Sequence of chain 1.D:
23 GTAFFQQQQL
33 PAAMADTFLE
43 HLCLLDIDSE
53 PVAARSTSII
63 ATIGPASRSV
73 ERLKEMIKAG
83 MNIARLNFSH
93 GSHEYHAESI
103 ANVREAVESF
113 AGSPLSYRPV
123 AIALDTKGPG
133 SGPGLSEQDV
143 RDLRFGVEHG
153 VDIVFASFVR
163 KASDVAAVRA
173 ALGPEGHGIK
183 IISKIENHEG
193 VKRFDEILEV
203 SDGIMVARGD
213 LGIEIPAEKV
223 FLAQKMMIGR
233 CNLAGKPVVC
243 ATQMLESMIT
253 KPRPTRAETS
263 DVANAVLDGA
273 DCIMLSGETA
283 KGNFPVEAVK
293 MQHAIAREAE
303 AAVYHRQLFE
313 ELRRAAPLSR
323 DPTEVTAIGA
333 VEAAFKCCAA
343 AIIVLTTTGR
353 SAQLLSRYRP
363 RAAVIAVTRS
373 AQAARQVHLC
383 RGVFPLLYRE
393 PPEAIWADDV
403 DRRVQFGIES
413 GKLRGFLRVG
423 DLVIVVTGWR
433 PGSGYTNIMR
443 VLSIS

Binding-site contacts:
Ligand atom O3 contacts residue ARG87 of chain 1.D at 3.8 Å.
Ligand atom C2 contacts residue THR244 of chain 1.D at 3.6 Å.
Ligand atom O1 contacts residue LYS186 of chain 1.D at 2.8 Å (salt-bridge).
Ligand atom O3 contacts residue MG1 of chain 1.Y at 4.1 Å.
Ligand atom O3 contacts residue MET276 of chain 1.D at 4.1 Å.
Ligand atom C2 contacts residue MG1 of chain 1.Y at 2.8 Å.
Ligand atom C1 contacts residue ASP212 of chain 1.D at 4.4 Å.
Ligand atom O1 contacts residue MG1 of chain 1.Y at 2.1 Å.
Ligand atom O3 contacts residue THR244 of chain 1.D at 3.5 Å (h-bond).
Ligand atom O4 contacts residue ALA209 of chain 1.D at 3.4 Å.
Ligand atom O2 contacts residue ASP212 of chain 1.D at 2.7 Å (salt-bridge).
Ligand atom O4 contacts residue GLY211 of chain 1.D at 3.0 Å (h-bond).
Ligand atom C2 contacts residue GLY211 of chain 1.D at 3.8 Å.
Ligand atom O4 contacts residue MG1 of chain 1.Y at 4.0 Å.
Ligand atom O2 contacts residue GLU188 of chain 1.D at 2.8 Å (salt-bridge).
Ligand atom O1 contacts residue ASP212 of chain 1.D at 3.8 Å.
Ligand atom C2 contacts residue ARG210 of chain 1.D at 4.5 Å.
Ligand atom O2 contacts residue ALA209 of chain 1.D at 3.8 Å.
Ligand atom O3 contacts residue MET207 of chain 1.D at 4.3 Å.
Ligand atom O1 contacts residue GLU188 of chain 1.D at 3.3 Å (salt-bridge).
Ligand atom O4 contacts residue ASP212 of chain 1.D at 3.9 Å.
Ligand atom C2 contacts residue ASP212 of chain 1.D at 3.8 Å.
Ligand atom O4 contacts residue ARG210 of chain 1.D at 3.6 Å.
Ligand atom O3 contacts residue ALA209 of chain 1.D at 4.4 Å.
Ligand atom C1 contacts residue LYS186 of chain 1.D at 3.6 Å.
Ligand atom C2 contacts residue ALA209 of chain 1.D at 3.6 Å (hydrophobic).
Ligand atom C1 contacts residue GLU188 of chain 1.D at 3.8 Å.
Ligand atom O2 contacts residue MG1 of chain 1.Y at 2.0 Å.
Ligand atom C2 contacts residue GLU188 of chain 1.D at 3.6 Å.
Ligand atom O2 contacts residue GLY211 of chain 1.D at 3.9 Å.
Ligand atom O3 contacts residue LYS186 of chain 1.D at 3.8 Å.
Ligand atom C1 contacts residue ALA209 of chain 1.D at 3.9 Å (hydrophobic).
Ligand atom C1 contacts residue MG1 of chain 1.Y at 2.8 Å.
Ligand atom O1 contacts residue ALA209 of chain 1.D at 4.3 Å.
Ligand atom C1 contacts residue THR244 of chain 1.D at 4.0 Å.
Ligand atom O4 contacts residue THR244 of chain 1.D at 2.6 Å (h-bond).

A small-molecule ligand and the protein it binds are described below.
Small molecule (SMILES): O=C([O-])C(=O)[O-]